Binding-site contacts:
Ligand atom O5 contacts residue TYR60 of chain 2.G at 3.5 Å.
Ligand atom C8 contacts residue ASN67 of chain 2.E at 3.6 Å.
Ligand atom C3 contacts residue ASP66 of chain 2.G at 4.3 Å.
Ligand atom O5 contacts residue ASN67 of chain 2.E at 2.4 Å (h-bond).
Ligand atom O6 contacts residue ASP66 of chain 2.G at 2.8 Å (salt-bridge).
Ligand atom C4 contacts residue ASN67 of chain 2.E at 4.2 Å.
Ligand atom O3 contacts residue ASP66 of chain 2.G at 3.8 Å.
Ligand atom C7 contacts residue ASN67 of chain 2.E at 3.6 Å.
Ligand atom C2 contacts residue GLN65 of chain 2.G at 3.4 Å.
Ligand atom O3 contacts residue GLN65 of chain 2.G at 3.2 Å.
Ligand atom N2 contacts residue ASN67 of chain 2.E at 3.1 Å (h-bond).
Ligand atom C6 contacts residue TYR60 of chain 2.G at 3.8 Å (hydrophobic).
Ligand atom O4 contacts residue ASP66 of chain 2.G at 4.2 Å.
Ligand atom C5 contacts residue ASN67 of chain 2.E at 3.6 Å.
Ligand atom C6 contacts residue ASP66 of chain 2.G at 4.2 Å.
Ligand atom O7 contacts residue MET118 of chain 2.E at 3.9 Å.
Ligand atom C5 contacts residue TYR60 of chain 2.G at 4.2 Å (hydrophobic).
Ligand atom O3 contacts residue ASN67 of chain 2.E at 4.4 Å.
Ligand atom C1 contacts residue GLN65 of chain 2.G at 3.7 Å.
Ligand atom C3 contacts residue GLN65 of chain 2.G at 4.1 Å.
Ligand atom C1 contacts residue ASN67 of chain 2.E at 1.4 Å.
Ligand atom O7 contacts residue ARG89 of chain 2.E at 4.0 Å.
Ligand atom N2 contacts residue GLN65 of chain 2.G at 4.4 Å.
Ligand atom C4 contacts residue ASP66 of chain 2.G at 3.8 Å.
Ligand atom O5 contacts residue GLN65 of chain 2.G at 3.9 Å.
Ligand atom O6 contacts residue GLN65 of chain 2.G at 4.2 Å.
Ligand atom C8 contacts residue GLN65 of chain 2.G at 3.5 Å.
Ligand atom C3 contacts residue ASN67 of chain 2.E at 3.8 Å.
Ligand atom C6 contacts residue GLN65 of chain 2.G at 4.1 Å.
Ligand atom O7 contacts residue ASN67 of chain 2.E at 4.1 Å.
Ligand atom C2 contacts residue ASN67 of chain 2.E at 2.5 Å.

Sequence of chain 2.E:
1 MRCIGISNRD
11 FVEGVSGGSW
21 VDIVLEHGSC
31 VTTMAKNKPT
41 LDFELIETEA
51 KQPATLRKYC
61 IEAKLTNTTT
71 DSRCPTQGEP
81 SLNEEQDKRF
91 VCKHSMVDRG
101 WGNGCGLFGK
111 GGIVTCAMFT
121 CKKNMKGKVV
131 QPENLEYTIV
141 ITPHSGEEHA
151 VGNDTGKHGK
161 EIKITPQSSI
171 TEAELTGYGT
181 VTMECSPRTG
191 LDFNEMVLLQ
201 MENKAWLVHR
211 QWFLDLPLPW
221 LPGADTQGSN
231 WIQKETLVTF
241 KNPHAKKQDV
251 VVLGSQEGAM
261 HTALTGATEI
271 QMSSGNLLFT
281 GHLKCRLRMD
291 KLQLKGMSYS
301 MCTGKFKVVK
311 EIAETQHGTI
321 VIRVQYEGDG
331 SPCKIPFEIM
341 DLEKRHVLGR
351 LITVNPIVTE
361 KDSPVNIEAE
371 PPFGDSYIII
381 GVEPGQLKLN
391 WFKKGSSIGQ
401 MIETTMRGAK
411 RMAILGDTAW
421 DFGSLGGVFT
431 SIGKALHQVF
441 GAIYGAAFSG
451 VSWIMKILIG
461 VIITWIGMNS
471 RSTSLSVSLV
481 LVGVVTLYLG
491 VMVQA

The protein below binds the small molecule below.
Small molecule (SMILES): CC(=O)N[C@@H]1[C@@H](O)[C@H](O)[C@@H](CO)O[C@H]1O

Sequence of chain 2.G:
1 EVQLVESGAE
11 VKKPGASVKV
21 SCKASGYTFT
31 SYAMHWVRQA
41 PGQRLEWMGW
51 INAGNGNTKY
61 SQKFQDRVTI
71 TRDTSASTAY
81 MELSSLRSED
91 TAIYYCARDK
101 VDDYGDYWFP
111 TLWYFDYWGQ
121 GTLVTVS